Sequence of chain 1.A:
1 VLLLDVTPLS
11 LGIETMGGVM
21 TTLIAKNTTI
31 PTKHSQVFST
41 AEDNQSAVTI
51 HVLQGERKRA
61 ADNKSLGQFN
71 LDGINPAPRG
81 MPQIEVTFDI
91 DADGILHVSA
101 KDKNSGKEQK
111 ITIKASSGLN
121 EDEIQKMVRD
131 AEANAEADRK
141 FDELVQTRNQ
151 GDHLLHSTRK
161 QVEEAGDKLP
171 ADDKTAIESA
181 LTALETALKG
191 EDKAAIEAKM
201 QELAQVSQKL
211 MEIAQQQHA

Sequence of chain 2.A:
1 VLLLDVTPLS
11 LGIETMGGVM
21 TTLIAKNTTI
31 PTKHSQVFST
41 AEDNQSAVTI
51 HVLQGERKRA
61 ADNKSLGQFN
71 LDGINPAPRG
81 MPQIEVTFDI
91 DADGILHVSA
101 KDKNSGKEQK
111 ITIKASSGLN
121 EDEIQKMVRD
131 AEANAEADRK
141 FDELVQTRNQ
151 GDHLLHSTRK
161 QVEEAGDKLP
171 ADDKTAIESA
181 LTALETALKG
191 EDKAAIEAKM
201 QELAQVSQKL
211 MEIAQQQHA

Binding-site contacts:
Ligand atom OG1 contacts residue GLN45 of chain 2.A at 2.8 Å.
Ligand atom O contacts residue VAL48 of chain 2.A at 3.5 Å.
Ligand atom CD2 contacts residue ILE13 of chain 2.A at 3.7 Å (hydrophobic).
Ligand atom CA contacts residue SER39 of chain 2.A at 3.2 Å.
Ligand atom C contacts residue THR49 of chain 2.A at 3.8 Å.
Ligand atom O contacts residue THR49 of chain 2.A at 3.0 Å (h-bond).
Ligand atom N contacts residue THR49 of chain 2.A at 2.5 Å (h-bond).
Ligand atom N contacts residue SER39 of chain 2.A at 2.9 Å (h-bond).
Ligand atom O contacts residue THR15 of chain 2.A at 3.4 Å.
Ligand atom N contacts residue GLN45 of chain 2.A at 3.3 Å (h-bond).
Ligand atom CG2 contacts residue ALA47 of chain 2.A at 2.9 Å (hydrophobic).
Ligand atom CB contacts residue THR40 of chain 2.A at 3.8 Å.
Ligand atom CD1 contacts residue MET16 of chain 2.A at 3.5 Å (hydrophobic).
Ligand atom O contacts residue THR40 of chain 2.A at 3.7 Å.
Ligand atom OG1 contacts residue ALA47 of chain 2.A at 3.0 Å (h-bond).
Ligand atom O contacts residue PHE38 of chain 2.A at 3.2 Å.
Ligand atom OD1 contacts residue GLN150 of chain 1.A at 3.7 Å.
Ligand atom CD2 contacts residue ALA41 of chain 2.A at 3.4 Å (hydrophobic).
Ligand atom CA contacts residue ALA47 of chain 2.A at 3.6 Å (hydrophobic).
Ligand atom CG contacts residue THR15 of chain 2.A at 3.7 Å.
Ligand atom CA contacts residue THR49 of chain 2.A at 3.1 Å.
Ligand atom O contacts residue SER39 of chain 2.A at 3.0 Å (h-bond).
Ligand atom CD2 contacts residue THR15 of chain 2.A at 3.7 Å.
Ligand atom N contacts residue GLN146 of chain 1.A at 3.1 Å (h-bond).
Ligand atom CB contacts residue PHE38 of chain 2.A at 3.8 Å (hydrophobic).
Ligand atom CB contacts residue ALA47 of chain 2.A at 3.3 Å (hydrophobic).
Ligand atom O contacts residue ALA41 of chain 2.A at 3.0 Å (h-bond).
Ligand atom O contacts residue GLN45 of chain 2.A at 3.2 Å (h-bond).
Ligand atom CD1 contacts residue THR40 of chain 2.A at 3.6 Å.
Ligand atom CA contacts residue GLN45 of chain 2.A at 3.7 Å.
Ligand atom CD2 contacts residue THR40 of chain 2.A at 3.6 Å.
Ligand atom C contacts residue GLN45 of chain 2.A at 3.3 Å.
Ligand atom CG contacts residue MET16 of chain 2.A at 3.8 Å (hydrophobic).
Ligand atom CD2 contacts residue GLU14 of chain 2.A at 3.3 Å.
Ligand atom C contacts residue SER39 of chain 2.A at 3.6 Å.
Ligand atom CD1 contacts residue ILE50 of chain 2.A at 3.6 Å (hydrophobic).
Ligand atom O contacts residue MET16 of chain 2.A at 2.8 Å (h-bond).
Ligand atom C contacts residue THR49 of chain 2.A at 3.6 Å.
Ligand atom ND2 contacts residue HIS153 of chain 1.A at 3.1 Å.
Ligand atom CG contacts residue THR40 of chain 2.A at 3.8 Å.

This small molecule binds to this protein.
Small molecule (SMILES): CC(C)C[C@H](NC(=O)[C@H](CC(C)C)NC(=O)[C@H](CCCN=C(N)N)NC(=O)[C@@H](N)CC(N)=O)C(=O)N[C@@H](CC(C)C)C(=O)N[C@H](C(=O)NCC(=O)O)[C@@H](C)O